This protein binds this small molecule.
Small molecule (SMILES): CC(=O)N[C@@H]1[C@@H](O)[C@H](O)[C@@H](CO)O[C@H]1O

Binding-site contacts:
Ligand atom C7 contacts residue ASN73 of chain 1.I at 2.8 Å.
Ligand atom O5 contacts residue THR75 of chain 1.I at 4.1 Å.
Ligand atom C5 contacts residue ASN73 of chain 1.I at 3.8 Å.
Ligand atom C1 contacts residue ASN73 of chain 1.I at 1.4 Å.
Ligand atom C4 contacts residue ASN73 of chain 1.I at 4.3 Å.
Ligand atom N2 contacts residue ASN73 of chain 1.I at 2.7 Å (h-bond).
Ligand atom O7 contacts residue ASN73 of chain 1.I at 2.6 Å (h-bond).
Ligand atom C8 contacts residue ASN73 of chain 1.I at 3.8 Å.
Ligand atom O5 contacts residue ASN73 of chain 1.I at 2.5 Å (h-bond).
Ligand atom C1 contacts residue THR75 of chain 1.I at 4.1 Å.
Ligand atom C3 contacts residue ASN73 of chain 1.I at 3.6 Å.
Ligand atom C2 contacts residue ASN73 of chain 1.I at 2.5 Å.

Sequence of chain 1.I:
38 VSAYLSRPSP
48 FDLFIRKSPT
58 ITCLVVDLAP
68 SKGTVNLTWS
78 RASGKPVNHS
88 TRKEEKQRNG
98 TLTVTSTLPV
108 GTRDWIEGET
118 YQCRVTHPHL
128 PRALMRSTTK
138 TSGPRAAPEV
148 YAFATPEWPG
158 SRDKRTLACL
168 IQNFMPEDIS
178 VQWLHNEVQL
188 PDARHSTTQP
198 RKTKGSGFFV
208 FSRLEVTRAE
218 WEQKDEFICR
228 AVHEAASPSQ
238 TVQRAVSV